Binding-site contacts:
Ligand atom CAK contacts residue TYR75 of chain 1.A at 4.1 Å (hydrophobic).
Ligand atom CBD contacts residue MET95 of chain 1.A at 3.9 Å (hydrophobic).
Ligand atom CAO contacts residue PHE262 of chain 1.A at 4.1 Å (hydrophobic).
Ligand atom CBH contacts residue ALA263 of chain 1.A at 3.5 Å (hydrophobic).
Ligand atom CAT contacts residue TYR75 of chain 1.A at 3.1 Å (hydrophobic).
Ligand atom CBG contacts residue ALA263 of chain 1.A at 3.6 Å (hydrophobic).
Ligand atom CAS contacts residue PHE82 of chain 1.A at 3.4 Å (hydrophobic).
Ligand atom CBD contacts residue GLN98 of chain 1.A at 4.0 Å.
Ligand atom CAX contacts residue PHE77 of chain 1.A at 3.7 Å (hydrophobic).
Ligand atom CAR contacts residue ALA263 of chain 1.A at 3.8 Å (hydrophobic).
Ligand atom CBG contacts residue HEM1 of chain 1.E at 4.0 Å.
Ligand atom CAO contacts residue ALA259 of chain 1.A at 3.8 Å (hydrophobic).
Ligand atom CAI contacts residue MET78 of chain 1.A at 3.9 Å (hydrophobic).
Ligand atom CBG contacts residue LEU328 of chain 1.A at 3.3 Å (hydrophobic).
Ligand atom CAL contacts residue MET330 of chain 1.A at 3.7 Å (hydrophobic).
Ligand atom CAV contacts residue PHE82 of chain 1.A at 4.1 Å (hydrophobic).
Ligand atom CAP contacts residue ALA259 of chain 1.A at 2.9 Å (hydrophobic).
Ligand atom CAW contacts residue MET432 of chain 1.A at 3.9 Å (hydrophobic).
Ligand atom CBD contacts residue ALA87 of chain 1.A at 3.5 Å (hydrophobic).
Ligand atom CBA contacts residue ALA87 of chain 1.A at 4.0 Å (hydrophobic).
Ligand atom CAY contacts residue TYR88 of chain 1.A at 3.0 Å (hydrophobic).
Ligand atom CAK contacts residue HEM1 of chain 1.E at 4.1 Å.
Ligand atom CBB contacts residue ALA259 of chain 1.A at 3.0 Å (hydrophobic).
Ligand atom CAL contacts residue TYR75 of chain 1.A at 3.6 Å (hydrophobic).
Ligand atom CBB contacts residue ALA87 of chain 1.A at 4.1 Å (hydrophobic).
Ligand atom CBF contacts residue LEU328 of chain 1.A at 4.0 Å (hydrophobic).
Ligand atom CAM contacts residue MET330 of chain 1.A at 4.0 Å (hydrophobic).
Ligand atom CAO contacts residue ALA263 of chain 1.A at 3.7 Å (hydrophobic).
Ligand atom CBH contacts residue LEU328 of chain 1.A at 3.9 Å (hydrophobic).
Ligand atom CAW contacts residue LEU328 of chain 1.A at 4.0 Å (hydrophobic).
Ligand atom CAP contacts residue ALA263 of chain 1.A at 3.7 Å (hydrophobic).
Ligand atom CBF contacts residue ALA263 of chain 1.A at 3.6 Å (hydrophobic).
Ligand atom CAY contacts residue HEM1 of chain 1.E at 4.0 Å.
Ligand atom CAA contacts residue TYR75 of chain 1.A at 4.0 Å (hydrophobic).
Ligand atom CBE contacts residue GLN98 of chain 1.A at 4.1 Å.
Ligand atom CBA contacts residue ALA259 of chain 1.A at 3.8 Å (hydrophobic).
Ligand atom CAZ contacts residue ALA259 of chain 1.A at 3.6 Å (hydrophobic).
Ligand atom CAZ contacts residue HEM1 of chain 1.E at 3.8 Å.
Ligand atom CBE contacts residue MET256 of chain 1.A at 3.4 Å (hydrophobic).
Ligand atom OBH contacts residue MET330 of chain 1.A at 3.3 Å (h-bond).

Sequence of chain 1.A:
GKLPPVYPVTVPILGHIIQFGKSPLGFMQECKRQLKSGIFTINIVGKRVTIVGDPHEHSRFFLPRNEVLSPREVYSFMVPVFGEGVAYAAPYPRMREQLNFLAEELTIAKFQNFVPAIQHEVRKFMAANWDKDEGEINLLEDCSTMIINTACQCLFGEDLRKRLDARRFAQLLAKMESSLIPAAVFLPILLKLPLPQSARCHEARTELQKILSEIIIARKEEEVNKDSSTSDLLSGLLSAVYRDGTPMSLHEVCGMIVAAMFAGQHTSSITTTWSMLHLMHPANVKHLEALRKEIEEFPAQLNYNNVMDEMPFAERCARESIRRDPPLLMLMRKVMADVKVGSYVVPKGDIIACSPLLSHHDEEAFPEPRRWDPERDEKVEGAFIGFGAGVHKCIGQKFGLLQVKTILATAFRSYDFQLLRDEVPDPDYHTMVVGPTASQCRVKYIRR

This small molecule binds to this protein.
Small molecule (SMILES): CC(C)CCC[C@@H](C)[C@H]1CC[C@@]2(C=C3CC3)C3=CC[C@@H]4C(C)(C)[C@@H](O)CC[C@]4(C)[C@@H]3CC[C@]12C